This small molecule binds to this protein.
Small molecule (SMILES): CC(=O)N[C@@H]1[C@@H](O)[C@H](O)[C@@H](CO)O[C@H]1O

Binding-site contacts:
Ligand atom O7 contacts residue ASN25 of chain 1.A at 3.9 Å.
Ligand atom C5 contacts residue ASN25 of chain 1.A at 3.7 Å.
Ligand atom C7 contacts residue PHE24 of chain 1.A at 4.5 Å (hydrophobic).
Ligand atom N2 contacts residue GLY21 of chain 1.A at 4.1 Å.
Ligand atom C8 contacts residue PHE24 of chain 1.A at 4.2 Å (hydrophobic).
Ligand atom O7 contacts residue PHE24 of chain 1.A at 4.5 Å.
Ligand atom C4 contacts residue ASN25 of chain 1.A at 4.2 Å.
Ligand atom C2 contacts residue ASN25 of chain 1.A at 2.5 Å.
Ligand atom C8 contacts residue LEU50 of chain 1.A at 3.7 Å (hydrophobic).
Ligand atom C1 contacts residue ASN25 of chain 1.A at 1.4 Å.
Ligand atom C8 contacts residue PHE20 of chain 1.A at 4.1 Å (hydrophobic).
Ligand atom C8 contacts residue GLY21 of chain 1.A at 4.2 Å.
Ligand atom C3 contacts residue ASN25 of chain 1.A at 3.8 Å.
Ligand atom C7 contacts residue ASN25 of chain 1.A at 3.7 Å.
Ligand atom N2 contacts residue ASN25 of chain 1.A at 3.0 Å (h-bond).
Ligand atom O5 contacts residue ASN25 of chain 1.A at 2.3 Å (h-bond).

Sequence of chain 1.A:
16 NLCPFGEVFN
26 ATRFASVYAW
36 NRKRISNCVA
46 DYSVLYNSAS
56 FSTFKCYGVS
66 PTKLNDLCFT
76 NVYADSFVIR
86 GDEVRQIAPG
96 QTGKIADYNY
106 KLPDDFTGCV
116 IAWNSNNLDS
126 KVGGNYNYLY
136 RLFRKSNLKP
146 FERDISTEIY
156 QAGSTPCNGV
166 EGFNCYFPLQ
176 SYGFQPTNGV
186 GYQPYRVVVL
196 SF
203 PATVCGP